Binding-site contacts:
Ligand atom C15 contacts residue LEU51 of chain 1.A at 3.6 Å (hydrophobic).
Ligand atom C10 contacts residue TRP40 of chain 1.A at 3.6 Å (hydrophobic).
Ligand atom C6 contacts residue LEU51 of chain 1.A at 3.8 Å (hydrophobic).
Ligand atom C24 contacts residue VAL46 of chain 1.A at 3.9 Å (hydrophobic).
Ligand atom C21 contacts residue ASN99 of chain 1.A at 3.5 Å.
Ligand atom C9 contacts residue TRP40 of chain 1.A at 3.5 Å (hydrophobic).
Ligand atom C25 contacts residue ILE105 of chain 1.A at 3.8 Å (hydrophobic).
Ligand atom C23 contacts residue ILE105 of chain 1.A at 3.7 Å (hydrophobic).
Ligand atom O3 contacts residue ASN99 of chain 1.A at 3.0 Å (h-bond).
Ligand atom N3 contacts residue MET108 of chain 1.A at 3.9 Å.
Ligand atom C11 contacts residue ILE105 of chain 1.A at 3.9 Å (hydrophobic).
Ligand atom C10 contacts residue PRO41 of chain 1.A at 3.7 Å (hydrophobic).
Ligand atom C23 contacts residue VAL46 of chain 1.A at 3.7 Å (hydrophobic).
Ligand atom C5 contacts residue TRP40 of chain 1.A at 3.8 Å (hydrophobic).
Ligand atom C25 contacts residue VAL46 of chain 1.A at 4.0 Å (hydrophobic).
Ligand atom C22 contacts residue VAL46 of chain 1.A at 3.9 Å (hydrophobic).
Ligand atom C13 contacts residue EDO1 of chain 1.C at 3.8 Å.
Ligand atom C24 contacts residue ILE105 of chain 1.A at 3.9 Å (hydrophobic).
Ligand atom C5 contacts residue EDO1 of chain 1.C at 3.7 Å.
Ligand atom C3 contacts residue TRP40 of chain 1.A at 3.6 Å (hydrophobic).
Ligand atom C21 contacts residue TYR98 of chain 1.A at 3.7 Å (hydrophobic).
Ligand atom C4 contacts residue TRP40 of chain 1.A at 3.6 Å (hydrophobic).
Ligand atom C5 contacts residue LEU51 of chain 1.A at 3.7 Å (hydrophobic).
Ligand atom C24 contacts residue PHE42 of chain 1.A at 3.5 Å (hydrophobic).
Ligand atom N4 contacts residue LEU51 of chain 1.A at 3.6 Å.
Ligand atom O2 contacts residue EDO1 of chain 1.C at 3.9 Å.
Ligand atom C14 contacts residue TRP40 of chain 1.A at 3.6 Å (hydrophobic).
Ligand atom O2 contacts residue ASP104 of chain 1.A at 3.4 Å.
Ligand atom C17 contacts residue TRP40 of chain 1.A at 3.9 Å (hydrophobic).
Ligand atom C22 contacts residue ILE105 of chain 1.A at 3.8 Å (hydrophobic).
Ligand atom N2 contacts residue LEU51 of chain 1.A at 3.8 Å.
Ligand atom C25 contacts residue PRO41 of chain 1.A at 3.6 Å (hydrophobic).
Ligand atom O3 contacts residue TYR56 of chain 1.A at 4.0 Å.
Ligand atom C4 contacts residue LEU51 of chain 1.A at 3.9 Å (hydrophobic).
Ligand atom C21 contacts residue LEU53 of chain 1.A at 4.0 Å (hydrophobic).
Ligand atom C16 contacts residue LEU51 of chain 1.A at 3.7 Å (hydrophobic).
Ligand atom C10 contacts residue MET108 of chain 1.A at 3.7 Å (hydrophobic).
Ligand atom C24 contacts residue PRO41 of chain 1.A at 4.0 Å (hydrophobic).
Ligand atom C9 contacts residue EDO1 of chain 1.C at 3.9 Å.
Ligand atom C12 contacts residue EDO1 of chain 1.C at 3.9 Å.

The small molecule below binds the protein below.
Small molecule (SMILES): CNC(=O)c1ccc2c(c1)nc(-c1cc(C)c(O)c(C)c1)n2CC1CCN(C(C)=O)CC1

Sequence of chain 1.A:
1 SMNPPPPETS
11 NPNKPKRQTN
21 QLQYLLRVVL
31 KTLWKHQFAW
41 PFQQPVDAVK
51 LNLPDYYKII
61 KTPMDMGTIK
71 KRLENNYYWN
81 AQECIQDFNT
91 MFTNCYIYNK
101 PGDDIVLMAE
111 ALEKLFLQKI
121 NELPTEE